This protein binds this small molecule.
Small molecule (SMILES): CC(C)CCC[C@@H](C)[C@H]1CC[C@H]2[C@@H]3CC=C4C[C@@H](O)CC[C@]4(C)[C@H]3CC[C@]12C

Binding-site contacts:
Ligand atom C21 contacts residue PHE773 of chain 1.A at 4.3 Å (hydrophobic).
Ligand atom C23 contacts residue PHE773 of chain 1.A at 3.7 Å (hydrophobic).
Ligand atom C16 contacts residue MET691 of chain 1.A at 4.3 Å (hydrophobic).
Ligand atom C25 contacts residue LEU690 of chain 1.A at 3.7 Å (hydrophobic).
Ligand atom C27 contacts residue SER715 of chain 1.A at 3.5 Å.
Ligand atom C27 contacts residue GLY712 of chain 1.A at 3.8 Å.
Ligand atom C25 contacts residue PHE773 of chain 1.A at 4.1 Å (hydrophobic).
Ligand atom C26 contacts residue ILE687 of chain 1.A at 4.0 Å (hydrophobic).
Ligand atom C26 contacts residue LEU716 of chain 1.A at 4.3 Å (hydrophobic).
Ligand atom C27 contacts residue PHE773 of chain 1.A at 3.6 Å (hydrophobic).
Ligand atom C18 contacts residue GLY694 of chain 1.A at 3.5 Å.
Ligand atom C27 contacts residue LEU690 of chain 1.A at 4.3 Å (hydrophobic).
Ligand atom C19 contacts residue CYS695 of chain 1.A at 4.2 Å (hydrophobic).
Ligand atom C18 contacts residue MET691 of chain 1.A at 4.3 Å (hydrophobic).
Ligand atom C14 contacts residue CYS695 of chain 1.A at 4.4 Å (hydrophobic).
Ligand atom C8 contacts residue CYS695 of chain 1.A at 3.7 Å (hydrophobic).
Ligand atom C7 contacts residue CYS695 of chain 1.A at 4.0 Å (hydrophobic).
Ligand atom C19 contacts residue VAL698 of chain 1.A at 3.7 Å (hydrophobic).
Ligand atom C1 contacts residue VAL698 of chain 1.A at 4.5 Å (hydrophobic).
Ligand atom C24 contacts residue GLY712 of chain 1.A at 4.1 Å.
Ligand atom C21 contacts residue LYS709 of chain 1.A at 4.4 Å.
Ligand atom C23 contacts residue GLY712 of chain 1.A at 4.4 Å.
Ligand atom C6 contacts residue CYS695 of chain 1.A at 4.4 Å (hydrophobic).
Ligand atom C26 contacts residue LEU690 of chain 1.A at 3.7 Å (hydrophobic).
Ligand atom C22 contacts residue GLY712 of chain 1.A at 4.2 Å.
Ligand atom C15 contacts residue CYS695 of chain 1.A at 4.3 Å (hydrophobic).
Ligand atom C18 contacts residue CYS695 of chain 1.A at 3.6 Å (hydrophobic).
Ligand atom C15 contacts residue MET691 of chain 1.A at 4.4 Å (hydrophobic).
Ligand atom C26 contacts residue SER715 of chain 1.A at 4.4 Å.
Ligand atom C11 contacts residue VAL698 of chain 1.A at 3.9 Å (hydrophobic).
Ligand atom C24 contacts residue MET691 of chain 1.A at 4.3 Å (hydrophobic).
Ligand atom C26 contacts residue MET691 of chain 1.A at 4.3 Å (hydrophobic).
Ligand atom C24 contacts residue LEU716 of chain 1.A at 4.2 Å (hydrophobic).

Sequence of chain 1.A:
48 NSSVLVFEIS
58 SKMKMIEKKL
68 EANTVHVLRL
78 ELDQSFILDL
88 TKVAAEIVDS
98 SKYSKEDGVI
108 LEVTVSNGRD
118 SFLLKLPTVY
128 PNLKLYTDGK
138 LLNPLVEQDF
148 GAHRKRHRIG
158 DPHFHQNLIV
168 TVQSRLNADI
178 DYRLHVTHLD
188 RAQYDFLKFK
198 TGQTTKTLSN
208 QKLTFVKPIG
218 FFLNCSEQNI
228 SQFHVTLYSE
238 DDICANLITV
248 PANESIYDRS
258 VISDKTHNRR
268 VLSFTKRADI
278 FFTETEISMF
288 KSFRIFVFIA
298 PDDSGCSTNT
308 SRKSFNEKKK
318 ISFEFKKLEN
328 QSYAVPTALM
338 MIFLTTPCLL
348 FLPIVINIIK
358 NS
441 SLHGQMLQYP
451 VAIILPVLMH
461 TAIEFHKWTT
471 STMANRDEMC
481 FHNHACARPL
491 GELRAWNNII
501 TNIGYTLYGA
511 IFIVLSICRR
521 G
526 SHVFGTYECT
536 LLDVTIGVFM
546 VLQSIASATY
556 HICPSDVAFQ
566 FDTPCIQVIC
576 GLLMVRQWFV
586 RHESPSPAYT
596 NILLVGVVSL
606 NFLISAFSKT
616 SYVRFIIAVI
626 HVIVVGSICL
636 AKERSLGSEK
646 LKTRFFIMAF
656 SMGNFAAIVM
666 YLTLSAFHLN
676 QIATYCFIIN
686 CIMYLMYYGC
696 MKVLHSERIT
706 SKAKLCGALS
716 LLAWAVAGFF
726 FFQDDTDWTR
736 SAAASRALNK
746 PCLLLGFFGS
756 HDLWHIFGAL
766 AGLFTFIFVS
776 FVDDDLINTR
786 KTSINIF